Binding-site contacts:
Ligand atom O6 contacts residue LEU156 of chain 1.A at 3.3 Å (h-bond).
Ligand atom N3B contacts residue MG1 of chain 1.B at 3.4 Å.
Ligand atom N2 contacts residue LEU156 of chain 1.A at 3.4 Å.
Ligand atom O2A contacts residue SER40 of chain 1.A at 2.7 Å (h-bond).
Ligand atom O2B contacts residue MG1 of chain 1.B at 2.0 Å.
Ligand atom PG contacts residue MG1 of chain 1.B at 3.2 Å.
Ligand atom O4' contacts residue LYS125 of chain 1.A at 3.2 Å (salt-bridge).
Ligand atom O2B contacts residue SER25 of chain 1.A at 2.9 Å (h-bond).
Ligand atom O2G contacts residue MG1 of chain 1.B at 1.9 Å.
Ligand atom O1B contacts residue GLY23 of chain 1.A at 3.0 Å (h-bond).
Ligand atom N7 contacts residue ASN124 of chain 1.A at 3.2 Å (h-bond).
Ligand atom O2G contacts residue THR43 of chain 1.A at 2.8 Å (h-bond).
Ligand atom PB contacts residue MG1 of chain 1.B at 3.2 Å.
Ligand atom O1G contacts residue HIS42 of chain 1.A at 2.5 Å (h-bond).
Ligand atom O6 contacts residue ASN124 of chain 1.A at 3.4 Å (h-bond).
Ligand atom O1A contacts residue GLY23 of chain 1.A at 3.2 Å.
Ligand atom O3A contacts residue GLY23 of chain 1.A at 3.2 Å (h-bond).
Ligand atom N7 contacts residue ALA155 of chain 1.A at 3.5 Å.
Ligand atom N2 contacts residue ASP127 of chain 1.A at 2.9 Å (salt-bridge).
Ligand atom O6 contacts residue ASP127 of chain 1.A at 3.4 Å (salt-bridge).
Ligand atom N2 contacts residue LEU128 of chain 1.A at 3.5 Å.
Ligand atom O1B contacts residue GLY21 of chain 1.A at 3.5 Å (h-bond).
Ligand atom O6 contacts residue LYS125 of chain 1.A at 3.4 Å.
Ligand atom O6 contacts residue ALA155 of chain 1.A at 2.8 Å (h-bond).
Ligand atom O3G contacts residue ALA20 of chain 1.A at 3.4 Å.
Ligand atom O2' contacts residue PHE36 of chain 1.A at 3.2 Å.
Ligand atom N1 contacts residue LEU156 of chain 1.A at 3.5 Å.
Ligand atom C6 contacts residue LYS125 of chain 1.A at 3.6 Å.
Ligand atom O1A contacts residue SER25 of chain 1.A at 3.3 Å (h-bond).
Ligand atom O3G contacts residue LYS24 of chain 1.A at 2.7 Å (salt-bridge).
Ligand atom O1B contacts residue THR22 of chain 1.A at 3.3 Å (h-bond).
Ligand atom O1B contacts residue LYS24 of chain 1.A at 2.7 Å (salt-bridge).
Ligand atom PA contacts residue SER40 of chain 1.A at 3.6 Å.
Ligand atom N1 contacts residue ASP127 of chain 1.A at 2.8 Å (salt-bridge).
Ligand atom C6 contacts residue ASP127 of chain 1.A at 3.6 Å.
Ligand atom O6 contacts residue SER154 of chain 1.A at 3.5 Å.
Ligand atom N3B contacts residue GLY21 of chain 1.A at 3.1 Å (h-bond).
Ligand atom O3G contacts residue GLY69 of chain 1.A at 2.8 Å (h-bond).
Ligand atom O1A contacts residue CYS26 of chain 1.A at 3.0 Å (h-bond).
Ligand atom C8 contacts residue GLY23 of chain 1.A at 3.6 Å.

A protein and the small-molecule ligand that binds it are described below.
Small molecule (SMILES): Nc1nc2c(ncn2[C@@H]2O[C@H](CO[P](=O)(O)O[P](=O)(O)NP(=O)(O)O)[C@@H](O)[C@H]2O)c(=O)[nH]1

Sequence of chain 1.A:
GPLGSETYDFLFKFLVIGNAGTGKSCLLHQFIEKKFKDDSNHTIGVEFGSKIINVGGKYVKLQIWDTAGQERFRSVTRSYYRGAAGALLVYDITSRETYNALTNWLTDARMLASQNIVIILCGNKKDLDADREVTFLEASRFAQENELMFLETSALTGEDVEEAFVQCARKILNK